Binding-site contacts:
Ligand atom CA contacts residue THR348 of chain 1.C at 4.3 Å.
Ligand atom CB contacts residue MET380 of chain 1.C at 4.5 Å (hydrophobic).
Ligand atom C contacts residue MG1 of chain 1.R at 3.2 Å.
Ligand atom CA contacts residue LYS290 of chain 1.C at 3.5 Å.
Ligand atom CB contacts residue MG1 of chain 1.R at 4.1 Å.
Ligand atom OXT contacts residue MG1 of chain 1.R at 4.5 Å.
Ligand atom CA contacts residue ASP316 of chain 1.C at 4.0 Å.
Ligand atom CB contacts residue MET311 of chain 1.C at 4.3 Å (hydrophobic).
Ligand atom C contacts residue THR348 of chain 1.C at 3.9 Å.
Ligand atom CB contacts residue THR348 of chain 1.C at 3.8 Å.
Ligand atom O3 contacts residue LYS290 of chain 1.C at 3.0 Å (salt-bridge).
Ligand atom O3 contacts residue MG1 of chain 1.R at 1.7 Å.
Ligand atom C contacts residue GLY315 of chain 1.C at 3.8 Å.
Ligand atom OXT contacts residue ASP316 of chain 1.C at 3.8 Å.
Ligand atom CA contacts residue ALA313 of chain 1.C at 3.9 Å (hydrophobic).
Ligand atom O contacts residue ASP316 of chain 1.C at 2.6 Å (salt-bridge).
Ligand atom O3 contacts residue GLU292 of chain 1.C at 2.8 Å (salt-bridge).
Ligand atom CB contacts residue ASP133 of chain 1.C at 4.5 Å.
Ligand atom OXT contacts residue GLU292 of chain 1.C at 4.4 Å.
Ligand atom OXT contacts residue THR348 of chain 1.C at 2.9 Å (h-bond).
Ligand atom C contacts residue ASP316 of chain 1.C at 3.6 Å.
Ligand atom CB contacts residue GLU292 of chain 1.C at 4.4 Å.
Ligand atom O contacts residue GLU292 of chain 1.C at 3.0 Å (salt-bridge).
Ligand atom O contacts residue MG1 of chain 1.R at 2.8 Å.
Ligand atom C contacts residue GLU292 of chain 1.C at 3.4 Å.
Ligand atom O3 contacts residue ASP316 of chain 1.C at 3.3 Å (salt-bridge).
Ligand atom O contacts residue ALA313 of chain 1.C at 3.9 Å.
Ligand atom CB contacts residue ARG93 of chain 1.C at 4.1 Å.
Ligand atom CA contacts residue MG1 of chain 1.R at 2.8 Å.
Ligand atom O contacts residue GLY315 of chain 1.C at 3.6 Å.
Ligand atom CB contacts residue ALA313 of chain 1.C at 4.2 Å (hydrophobic).
Ligand atom CA contacts residue GLU292 of chain 1.C at 3.2 Å.
Ligand atom OXT contacts residue ALA313 of chain 1.C at 3.4 Å.
Ligand atom OXT contacts residue GLY315 of chain 1.C at 3.0 Å (h-bond).
Ligand atom CB contacts residue LYS290 of chain 1.C at 3.4 Å.
Ligand atom C contacts residue ALA313 of chain 1.C at 3.7 Å (hydrophobic).
Ligand atom OXT contacts residue ARG314 of chain 1.C at 3.7 Å.

The protein below binds the small molecule below.
Small molecule (SMILES): CC(=O)C(=O)O

Sequence of chain 1.C:
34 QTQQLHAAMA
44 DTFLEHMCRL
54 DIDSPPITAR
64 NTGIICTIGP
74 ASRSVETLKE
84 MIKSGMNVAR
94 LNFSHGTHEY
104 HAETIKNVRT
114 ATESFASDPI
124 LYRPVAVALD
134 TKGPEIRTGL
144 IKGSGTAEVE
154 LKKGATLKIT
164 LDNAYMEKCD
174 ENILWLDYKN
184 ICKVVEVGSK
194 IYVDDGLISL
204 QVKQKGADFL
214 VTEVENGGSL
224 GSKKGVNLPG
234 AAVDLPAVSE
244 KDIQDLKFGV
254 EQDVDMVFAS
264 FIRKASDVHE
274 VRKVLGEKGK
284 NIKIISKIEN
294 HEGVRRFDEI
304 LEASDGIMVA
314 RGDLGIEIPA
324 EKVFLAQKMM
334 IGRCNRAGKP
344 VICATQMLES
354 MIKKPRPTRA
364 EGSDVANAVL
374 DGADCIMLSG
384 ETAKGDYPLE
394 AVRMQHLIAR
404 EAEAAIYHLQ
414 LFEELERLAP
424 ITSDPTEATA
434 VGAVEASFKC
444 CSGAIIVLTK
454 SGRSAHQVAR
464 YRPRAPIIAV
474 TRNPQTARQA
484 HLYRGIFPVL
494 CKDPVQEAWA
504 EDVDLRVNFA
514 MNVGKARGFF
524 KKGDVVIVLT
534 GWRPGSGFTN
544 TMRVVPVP